Binding-site contacts:
Ligand atom O6 contacts residue ASN603 of chain 1.B at 3.8 Å.
Ligand atom C2 contacts residue ASN603 of chain 1.B at 2.5 Å.
Ligand atom C7 contacts residue THR604 of chain 1.B at 4.2 Å.
Ligand atom C3 contacts residue ASN603 of chain 1.B at 3.8 Å.
Ligand atom N2 contacts residue ASN603 of chain 1.B at 2.8 Å (h-bond).
Ligand atom C5 contacts residue ASN603 of chain 1.B at 3.7 Å.
Ligand atom C1 contacts residue ASN603 of chain 1.B at 1.4 Å.
Ligand atom C7 contacts residue ASN603 of chain 1.B at 3.6 Å.
Ligand atom O7 contacts residue THR604 of chain 1.B at 3.6 Å.
Ligand atom C4 contacts residue ASN603 of chain 1.B at 4.3 Å.
Ligand atom O5 contacts residue ASN603 of chain 1.B at 2.4 Å (h-bond).
Ligand atom C6 contacts residue ASN603 of chain 1.B at 4.3 Å.
Ligand atom O7 contacts residue ASN603 of chain 1.B at 4.0 Å.

Sequence of chain 1.B:
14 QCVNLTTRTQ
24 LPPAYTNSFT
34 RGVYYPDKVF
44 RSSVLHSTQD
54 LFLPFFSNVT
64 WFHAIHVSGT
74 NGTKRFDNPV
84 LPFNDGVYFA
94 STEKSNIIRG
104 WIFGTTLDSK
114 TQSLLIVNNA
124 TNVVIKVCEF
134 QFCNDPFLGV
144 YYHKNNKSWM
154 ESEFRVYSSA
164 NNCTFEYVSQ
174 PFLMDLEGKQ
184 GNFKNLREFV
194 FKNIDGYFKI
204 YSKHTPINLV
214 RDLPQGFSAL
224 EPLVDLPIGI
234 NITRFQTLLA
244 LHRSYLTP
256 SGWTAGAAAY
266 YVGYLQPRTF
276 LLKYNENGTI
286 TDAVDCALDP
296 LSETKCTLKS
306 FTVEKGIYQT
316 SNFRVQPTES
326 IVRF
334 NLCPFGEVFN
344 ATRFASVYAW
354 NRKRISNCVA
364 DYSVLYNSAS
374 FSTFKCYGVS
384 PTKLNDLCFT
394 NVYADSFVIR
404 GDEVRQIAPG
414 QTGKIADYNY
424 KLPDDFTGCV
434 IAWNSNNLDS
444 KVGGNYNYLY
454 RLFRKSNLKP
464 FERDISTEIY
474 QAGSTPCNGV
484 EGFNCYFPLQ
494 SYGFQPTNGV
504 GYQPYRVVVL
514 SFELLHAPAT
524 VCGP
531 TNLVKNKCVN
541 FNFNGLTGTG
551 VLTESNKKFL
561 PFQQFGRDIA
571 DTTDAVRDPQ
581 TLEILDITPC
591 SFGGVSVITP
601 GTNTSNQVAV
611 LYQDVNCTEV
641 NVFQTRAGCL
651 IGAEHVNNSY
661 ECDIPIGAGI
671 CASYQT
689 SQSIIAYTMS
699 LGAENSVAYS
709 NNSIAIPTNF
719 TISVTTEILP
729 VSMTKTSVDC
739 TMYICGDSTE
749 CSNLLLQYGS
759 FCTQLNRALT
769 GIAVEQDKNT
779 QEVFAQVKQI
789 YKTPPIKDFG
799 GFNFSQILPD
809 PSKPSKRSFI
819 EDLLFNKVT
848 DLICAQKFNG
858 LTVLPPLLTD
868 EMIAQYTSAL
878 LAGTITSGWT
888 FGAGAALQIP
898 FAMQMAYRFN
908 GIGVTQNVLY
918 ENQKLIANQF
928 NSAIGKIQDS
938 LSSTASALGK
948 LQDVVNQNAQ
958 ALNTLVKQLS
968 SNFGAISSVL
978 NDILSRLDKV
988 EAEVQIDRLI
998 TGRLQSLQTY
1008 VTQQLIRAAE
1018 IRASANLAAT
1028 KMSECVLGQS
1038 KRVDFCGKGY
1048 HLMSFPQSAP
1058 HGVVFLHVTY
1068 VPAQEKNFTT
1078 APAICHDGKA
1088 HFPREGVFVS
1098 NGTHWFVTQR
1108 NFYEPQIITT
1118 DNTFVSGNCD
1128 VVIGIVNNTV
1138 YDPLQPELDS

The small molecule below binds the protein below.
Small molecule (SMILES): CC(=O)N[C@@H]1[C@@H](O)[C@H](O)[C@@H](CO)O[C@H]1O